Binding-site contacts:
Ligand atom O5 contacts residue ARG120 of chain 1.A at 3.0 Å (salt-bridge).
Ligand atom C8 contacts residue ASN117 of chain 1.A at 4.4 Å.
Ligand atom C4 contacts residue ASN117 of chain 1.A at 4.2 Å.
Ligand atom O6 contacts residue ARG120 of chain 1.A at 4.4 Å.
Ligand atom C1 contacts residue ARG120 of chain 1.A at 3.6 Å.
Ligand atom C7 contacts residue LEU114 of chain 1.A at 4.3 Å (hydrophobic).
Ligand atom C5 contacts residue ASN117 of chain 1.A at 3.6 Å.
Ligand atom N2 contacts residue ASN117 of chain 1.A at 2.9 Å (h-bond).
Ligand atom C2 contacts residue ASN117 of chain 1.A at 2.5 Å.
Ligand atom C8 contacts residue LEU114 of chain 1.A at 3.4 Å (hydrophobic).
Ligand atom N2 contacts residue ALA113 of chain 1.A at 4.4 Å.
Ligand atom C1 contacts residue ASN117 of chain 1.A at 1.4 Å.
Ligand atom C7 contacts residue ASN117 of chain 1.A at 3.2 Å.
Ligand atom C6 contacts residue ARG120 of chain 1.A at 3.9 Å.
Ligand atom O7 contacts residue ASN117 of chain 1.A at 3.1 Å (h-bond).
Ligand atom O5 contacts residue ASN117 of chain 1.A at 2.3 Å (h-bond).
Ligand atom C8 contacts residue GLN110 of chain 1.A at 3.6 Å.
Ligand atom C3 contacts residue ASN117 of chain 1.A at 3.8 Å.
Ligand atom C5 contacts residue ARG120 of chain 1.A at 3.8 Å.
Ligand atom C8 contacts residue ALA113 of chain 1.A at 4.0 Å (hydrophobic).

Sequence of chain 1.A:
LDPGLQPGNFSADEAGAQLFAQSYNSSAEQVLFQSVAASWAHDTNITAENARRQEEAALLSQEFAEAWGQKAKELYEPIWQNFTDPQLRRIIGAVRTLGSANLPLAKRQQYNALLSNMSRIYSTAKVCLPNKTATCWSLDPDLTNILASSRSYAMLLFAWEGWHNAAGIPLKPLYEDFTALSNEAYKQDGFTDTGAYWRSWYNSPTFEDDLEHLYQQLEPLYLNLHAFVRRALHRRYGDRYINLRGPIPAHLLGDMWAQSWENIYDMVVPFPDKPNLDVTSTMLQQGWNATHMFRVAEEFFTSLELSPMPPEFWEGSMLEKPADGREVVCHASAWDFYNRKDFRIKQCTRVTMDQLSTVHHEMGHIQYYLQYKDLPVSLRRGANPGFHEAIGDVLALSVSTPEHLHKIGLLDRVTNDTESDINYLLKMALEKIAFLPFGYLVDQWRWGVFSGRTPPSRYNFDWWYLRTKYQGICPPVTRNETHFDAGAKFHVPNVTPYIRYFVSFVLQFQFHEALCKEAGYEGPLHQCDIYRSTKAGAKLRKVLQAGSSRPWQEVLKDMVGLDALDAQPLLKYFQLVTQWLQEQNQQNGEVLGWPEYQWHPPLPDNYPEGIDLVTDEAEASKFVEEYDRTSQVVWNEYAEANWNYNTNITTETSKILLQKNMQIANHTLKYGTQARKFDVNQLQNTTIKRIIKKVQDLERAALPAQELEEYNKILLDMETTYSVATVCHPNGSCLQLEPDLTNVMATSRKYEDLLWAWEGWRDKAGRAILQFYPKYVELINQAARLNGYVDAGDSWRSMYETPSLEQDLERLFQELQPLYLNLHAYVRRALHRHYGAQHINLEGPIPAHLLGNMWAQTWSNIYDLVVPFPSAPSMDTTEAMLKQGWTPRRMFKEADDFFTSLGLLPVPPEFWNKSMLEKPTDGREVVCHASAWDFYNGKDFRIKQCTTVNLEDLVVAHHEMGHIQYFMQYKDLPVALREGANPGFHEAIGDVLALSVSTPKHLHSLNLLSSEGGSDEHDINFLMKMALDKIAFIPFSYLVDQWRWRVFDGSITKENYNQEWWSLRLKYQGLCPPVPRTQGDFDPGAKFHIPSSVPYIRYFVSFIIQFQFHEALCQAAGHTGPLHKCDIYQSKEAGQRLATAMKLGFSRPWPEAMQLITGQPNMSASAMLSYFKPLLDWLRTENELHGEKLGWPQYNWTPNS

A protein and the small-molecule ligand that binds it are described below.
Small molecule (SMILES): CC(=O)N[C@H]1[C@H](O[C@H]2[C@H](O)[C@@H](NC(C)=O)CO[C@@H]2CO)O[C@H](CO)[C@@H](O[C@@H]2O[C@H](CO)[C@@H](O)[C@H](O)[C@@H]2O)[C@@H]1O